Sequence of chain 1.C:
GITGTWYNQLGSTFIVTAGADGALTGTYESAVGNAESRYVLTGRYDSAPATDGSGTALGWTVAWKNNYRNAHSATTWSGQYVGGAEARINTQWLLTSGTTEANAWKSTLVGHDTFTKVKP

This protein binds this small molecule.
Small molecule (SMILES): CNS(=O)(=O)c1cccc(-c2cc3c(=O)[nH]ccc3o2)c1

Binding-site contacts:
Ligand atom C13 contacts residue TRP93 of chain 1.A at 3.6 Å (hydrophobic).
Ligand atom O4 contacts residue GLY33 of chain 1.A at 3.1 Å.
Ligand atom C3 contacts residue TRP64 of chain 1.A at 3.3 Å (hydrophobic).
Ligand atom C3 contacts residue VAL32 of chain 1.A at 3.9 Å (hydrophobic).
Ligand atom C11 contacts residue ASN8 of chain 1.A at 3.8 Å.
Ligand atom C8 contacts residue SER30 of chain 1.A at 2.7 Å.
Ligand atom C1 contacts residue ASN34 of chain 1.A at 3.2 Å.
Ligand atom C11 contacts residue TYR28 of chain 1.A at 3.4 Å (hydrophobic).
Ligand atom C9 contacts residue SER30 of chain 1.A at 3.6 Å.
Ligand atom O2 contacts residue ASN8 of chain 1.A at 3.2 Å (h-bond).
Ligand atom O2 contacts residue SER12 of chain 1.A at 2.7 Å (h-bond).
Ligand atom N1 contacts residue ASP113 of chain 1.A at 2.7 Å (salt-bridge).
Ligand atom C2 contacts residue ALA35 of chain 1.A at 3.5 Å (hydrophobic).
Ligand atom C5 contacts residue LEU95 of chain 1.A at 3.7 Å (hydrophobic).
Ligand atom C12 contacts residue TRP93 of chain 1.A at 3.3 Å (hydrophobic).
Ligand atom O3 contacts residue TRP105 of chain 1.C at 3.3 Å.
Ligand atom C3 contacts residue ALA35 of chain 1.A at 3.8 Å (hydrophobic).
Ligand atom C14 contacts residue SER73 of chain 1.A at 3.0 Å.
Ligand atom O3 contacts residue LEU95 of chain 1.A at 3.8 Å.
Ligand atom C4 contacts residue VAL32 of chain 1.A at 3.9 Å (hydrophobic).
Ligand atom C2 contacts residue ASN34 of chain 1.A at 3.4 Å.
Ligand atom C6 contacts residue GLY33 of chain 1.A at 3.8 Å.
Ligand atom O2 contacts residue SER30 of chain 1.A at 3.8 Å.
Ligand atom C5 contacts residue GLY33 of chain 1.A at 3.9 Å.
Ligand atom S1 contacts residue ASN34 of chain 1.A at 3.5 Å (h-bond).
Ligand atom O1 contacts residue TRP105 of chain 1.C at 3.7 Å.
Ligand atom C4 contacts residue TRP64 of chain 1.A at 3.9 Å (hydrophobic).
Ligand atom C8 contacts residue TRP64 of chain 1.A at 3.7 Å (hydrophobic).
Ligand atom C7 contacts residue SER30 of chain 1.A at 3.7 Å.
Ligand atom C7 contacts residue TRP64 of chain 1.A at 3.7 Å (hydrophobic).
Ligand atom C6 contacts residue ASN34 of chain 1.A at 3.4 Å.
Ligand atom O1 contacts residue LEU95 of chain 1.A at 3.6 Å.
Ligand atom C2 contacts residue TRP64 of chain 1.A at 3.4 Å (hydrophobic).
Ligand atom C5 contacts residue TRP105 of chain 1.C at 3.6 Å (hydrophobic).
Ligand atom C12 contacts residue ASP113 of chain 1.A at 3.2 Å.
Ligand atom C11 contacts residue ASP113 of chain 1.A at 3.7 Å.
Ligand atom O4 contacts residue ASN34 of chain 1.A at 2.6 Å (h-bond).
Ligand atom O2 contacts residue TYR28 of chain 1.A at 2.7 Å (h-bond).
Ligand atom N1 contacts residue ASN8 of chain 1.A at 3.6 Å.
Ligand atom N1 contacts residue TYR28 of chain 1.A at 3.8 Å.

Sequence of chain 1.A:
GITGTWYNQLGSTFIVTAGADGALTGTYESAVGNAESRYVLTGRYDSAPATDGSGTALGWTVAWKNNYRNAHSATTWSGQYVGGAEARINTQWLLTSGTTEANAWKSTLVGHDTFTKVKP